Binding-site contacts:
Ligand atom N2 contacts residue ASN42 of chain 1.A at 2.9 Å (h-bond).
Ligand atom C1 contacts residue ASN42 of chain 1.A at 1.4 Å.
Ligand atom O6 contacts residue SER44 of chain 1.A at 4.2 Å.
Ligand atom C8 contacts residue SER40 of chain 1.A at 3.2 Å.
Ligand atom O5 contacts residue ASN42 of chain 1.A at 2.4 Å (h-bond).
Ligand atom C1 contacts residue GLU90 of chain 1.A at 3.9 Å.
Ligand atom C7 contacts residue ASN42 of chain 1.A at 3.6 Å.
Ligand atom C6 contacts residue GLU90 of chain 1.A at 3.9 Å.
Ligand atom O7 contacts residue ASN42 of chain 1.A at 3.8 Å.
Ligand atom C2 contacts residue ASN42 of chain 1.A at 2.5 Å.
Ligand atom C1 contacts residue PHE92 of chain 1.A at 4.2 Å (hydrophobic).
Ligand atom C7 contacts residue SER40 of chain 1.A at 4.3 Å.
Ligand atom O5 contacts residue GLU90 of chain 1.A at 3.3 Å (salt-bridge).
Ligand atom C5 contacts residue ASN42 of chain 1.A at 3.7 Å.
Ligand atom C3 contacts residue ASN42 of chain 1.A at 3.8 Å.
Ligand atom C4 contacts residue ASN42 of chain 1.A at 4.3 Å.
Ligand atom O6 contacts residue GLU90 of chain 1.A at 2.9 Å (salt-bridge).
Ligand atom C5 contacts residue GLU90 of chain 1.A at 3.8 Å.

The protein below binds the small molecule below.
Small molecule (SMILES): CC(=O)N[C@@H]1[C@@H](O)[C@H](O)[C@@H](CO)O[C@H]1O

Sequence of chain 1.A:
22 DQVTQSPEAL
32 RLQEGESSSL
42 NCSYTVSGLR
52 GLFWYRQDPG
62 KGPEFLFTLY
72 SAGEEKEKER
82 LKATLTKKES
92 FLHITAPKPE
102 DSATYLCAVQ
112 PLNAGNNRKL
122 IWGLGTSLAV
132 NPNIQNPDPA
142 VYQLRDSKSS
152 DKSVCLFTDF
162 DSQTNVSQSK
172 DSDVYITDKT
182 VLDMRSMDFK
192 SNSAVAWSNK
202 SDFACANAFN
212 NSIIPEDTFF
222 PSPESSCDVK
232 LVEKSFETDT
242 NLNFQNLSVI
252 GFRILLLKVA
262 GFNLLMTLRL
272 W